This protein binds this small molecule.
Small molecule (SMILES): CC(=O)N[C@H]1[C@H](O[C@H]2[C@H](O)[C@@H](NC(C)=O)CO[C@@H]2CO)O[C@H](CO)[C@@H](O)[C@@H]1O

Binding-site contacts:
Ligand atom O7 contacts residue ASN12 of chain 22.M at 3.6 Å.
Ligand atom C7 contacts residue ASN12 of chain 22.M at 3.9 Å.
Ligand atom C1 contacts residue ASN12 of chain 22.M at 2.2 Å.
Ligand atom O5 contacts residue ASN12 of chain 22.M at 2.8 Å (h-bond).
Ligand atom C2 contacts residue ASN12 of chain 22.M at 3.3 Å.
Ligand atom C5 contacts residue ASN12 of chain 22.M at 4.2 Å.
Ligand atom N2 contacts residue ASN12 of chain 22.M at 3.8 Å.

Sequence of chain 22.M:
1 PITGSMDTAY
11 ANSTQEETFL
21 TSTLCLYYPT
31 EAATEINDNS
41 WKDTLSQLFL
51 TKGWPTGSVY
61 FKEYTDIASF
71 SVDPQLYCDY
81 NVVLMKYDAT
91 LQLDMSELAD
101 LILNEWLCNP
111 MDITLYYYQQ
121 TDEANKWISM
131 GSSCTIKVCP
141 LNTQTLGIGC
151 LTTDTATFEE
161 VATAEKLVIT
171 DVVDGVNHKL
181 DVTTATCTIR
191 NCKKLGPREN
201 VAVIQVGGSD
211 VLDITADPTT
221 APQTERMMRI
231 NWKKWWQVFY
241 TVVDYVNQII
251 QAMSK